Sequence of chain 1.A:
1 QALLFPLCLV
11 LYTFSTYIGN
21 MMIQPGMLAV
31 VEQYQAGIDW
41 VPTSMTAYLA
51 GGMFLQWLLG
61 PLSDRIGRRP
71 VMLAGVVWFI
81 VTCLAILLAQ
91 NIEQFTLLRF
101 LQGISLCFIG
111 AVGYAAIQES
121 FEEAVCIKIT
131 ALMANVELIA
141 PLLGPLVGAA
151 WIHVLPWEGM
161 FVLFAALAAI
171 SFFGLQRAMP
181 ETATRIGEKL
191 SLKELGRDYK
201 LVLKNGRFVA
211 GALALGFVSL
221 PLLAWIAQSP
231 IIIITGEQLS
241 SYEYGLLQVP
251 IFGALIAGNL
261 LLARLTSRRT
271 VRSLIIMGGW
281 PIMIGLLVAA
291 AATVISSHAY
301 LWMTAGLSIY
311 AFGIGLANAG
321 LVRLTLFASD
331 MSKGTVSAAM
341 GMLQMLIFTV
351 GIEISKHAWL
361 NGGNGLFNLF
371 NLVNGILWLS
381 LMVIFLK

Binding-site contacts:
Ligand atom C5 contacts residue VAL322 of chain 1.A at 4.1 Å (hydrophobic).
Ligand atom C1 contacts residue ALA319 of chain 1.A at 4.3 Å (hydrophobic).
Ligand atom O1 contacts residue GLU137 of chain 1.A at 2.9 Å (salt-bridge).
Ligand atom C16 contacts residue GLN344 of chain 1.A at 4.3 Å.
Ligand atom C19 contacts residue GLN344 of chain 1.A at 4.4 Å.
Ligand atom C3 contacts residue ASN318 of chain 1.A at 3.4 Å.
Ligand atom O3 contacts residue GLN56 of chain 1.A at 4.3 Å.
Ligand atom C4 contacts residue ASN318 of chain 1.A at 4.0 Å.
Ligand atom C23 contacts residue GLN344 of chain 1.A at 4.1 Å.
Ligand atom C7 contacts residue SER219 of chain 1.A at 3.7 Å.
Ligand atom C6 contacts residue ALA319 of chain 1.A at 3.8 Å (hydrophobic).
Ligand atom C22 contacts residue GLN56 of chain 1.A at 3.6 Å.
Ligand atom C15 contacts residue GLU137 of chain 1.A at 4.2 Å.
Ligand atom C1 contacts residue ASN318 of chain 1.A at 4.4 Å.
Ligand atom C2 contacts residue ILE314 of chain 1.A at 4.5 Å (hydrophobic).
Ligand atom C23 contacts residue GLN56 of chain 1.A at 3.9 Å.
Ligand atom C12 contacts residue GLU137 of chain 1.A at 4.1 Å.
Ligand atom C7 contacts residue ASN318 of chain 1.A at 3.9 Å.
Ligand atom O3 contacts residue GLN344 of chain 1.A at 3.0 Å (h-bond).
Ligand atom O4 contacts residue GLN56 of chain 1.A at 4.3 Å.
Ligand atom O2 contacts residue LEU255 of chain 1.A at 3.8 Å.
Ligand atom C1 contacts residue ASN259 of chain 1.A at 4.3 Å.
Ligand atom C18 contacts residue ASN318 of chain 1.A at 3.4 Å.
Ligand atom C2 contacts residue ASN318 of chain 1.A at 4.2 Å.
Ligand atom O3 contacts residue MET345 of chain 1.A at 3.9 Å.
Ligand atom O2 contacts residue ASN259 of chain 1.A at 3.1 Å (h-bond).
Ligand atom C3 contacts residue SER219 of chain 1.A at 4.2 Å.
Ligand atom O4 contacts residue LEU106 of chain 1.A at 4.0 Å.
Ligand atom C16 contacts residue GLU137 of chain 1.A at 4.2 Å.
Ligand atom C11 contacts residue GLU137 of chain 1.A at 3.7 Å.
Ligand atom C18 contacts residue VAL322 of chain 1.A at 3.8 Å (hydrophobic).
Ligand atom C20 contacts residue GLN344 of chain 1.A at 3.3 Å.
Ligand atom C1 contacts residue ILE314 of chain 1.A at 4.0 Å (hydrophobic).
Ligand atom C5 contacts residue ALA319 of chain 1.A at 3.9 Å (hydrophobic).
Ligand atom C13 contacts residue GLU137 of chain 1.A at 4.0 Å.
Ligand atom O2 contacts residue GLY315 of chain 1.A at 4.0 Å.
Ligand atom O2 contacts residue ILE314 of chain 1.A at 4.0 Å.
Ligand atom C23 contacts residue MET345 of chain 1.A at 4.5 Å (hydrophobic).
Ligand atom C17 contacts residue GLU137 of chain 1.A at 3.9 Å.

A small-molecule ligand and the protein it binds are described below.
Small molecule (SMILES): C[C@H](CCC(=O)O)[C@H]1CC[C@H]2[C@@H]3CC[C@@H]4C[C@H](O)CC[C@]4(C)[C@H]3C[C@H](O)[C@]12C